Binding-site contacts:
Ligand atom CAD contacts residue ALA63 of chain 1.E at 4.4 Å (hydrophobic).
Ligand atom CAQ contacts residue GLN41 of chain 1.E at 4.0 Å.
Ligand atom NAL contacts residue CYS59 of chain 1.E at 3.2 Å (h-bond).
Ligand atom CAF contacts residue ALA66 of chain 1.E at 3.3 Å (hydrophobic).
Ligand atom CAI contacts residue ALA62 of chain 1.E at 3.4 Å (hydrophobic).
Ligand atom CAM contacts residue CYS59 of chain 1.E at 2.8 Å (hydrophobic).
Ligand atom CAG contacts residue ALA62 of chain 1.E at 3.7 Å (hydrophobic).
Ligand atom CAE contacts residue GLN41 of chain 1.E at 3.6 Å.
Ligand atom NAK contacts residue GLN41 of chain 1.E at 4.2 Å.
Ligand atom CAR contacts residue ALA66 of chain 1.E at 4.5 Å (hydrophobic).
Ligand atom CAR contacts residue GLN41 of chain 1.E at 4.3 Å.
Ligand atom CAA contacts residue CYS59 of chain 1.E at 1.8 Å (hydrophobic).
Ligand atom CAH contacts residue ALA63 of chain 1.E at 4.1 Å (hydrophobic).
Ligand atom CAN contacts residue ALA62 of chain 1.E at 3.9 Å (hydrophobic).
Ligand atom OAB contacts residue ALA62 of chain 1.E at 4.4 Å.
Ligand atom CAP contacts residue ALA63 of chain 1.E at 4.4 Å (hydrophobic).
Ligand atom CAD contacts residue ALA66 of chain 1.E at 4.1 Å (hydrophobic).
Ligand atom CAQ contacts residue ALA62 of chain 1.E at 4.1 Å (hydrophobic).
Ligand atom OAB contacts residue CYS59 of chain 1.E at 3.4 Å.
Ligand atom CAO contacts residue ALA62 of chain 1.E at 3.5 Å (hydrophobic).
Ligand atom NAJ contacts residue GLN41 of chain 1.E at 3.4 Å (h-bond).
Ligand atom NAK contacts residue ALA66 of chain 1.E at 3.6 Å.
Ligand atom CAN contacts residue ALA63 of chain 1.E at 4.4 Å (hydrophobic).
Ligand atom CAC contacts residue GLN41 of chain 1.E at 4.3 Å.
Ligand atom CAN contacts residue CYS59 of chain 1.E at 4.3 Å (hydrophobic).
Ligand atom CAC contacts residue ALA62 of chain 1.E at 4.5 Å (hydrophobic).

The protein below binds the small molecule below.
Small molecule (SMILES): CC(=O)Nc1cc2cccnc2c2ncccc12

Sequence of chain 1.E:
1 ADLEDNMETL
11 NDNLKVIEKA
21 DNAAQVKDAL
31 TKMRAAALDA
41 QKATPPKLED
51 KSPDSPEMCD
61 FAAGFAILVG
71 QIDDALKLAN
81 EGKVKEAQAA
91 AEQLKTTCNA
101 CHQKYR